A protein and the small-molecule ligand that binds it are described below.
Small molecule (SMILES): CC(=O)N[C@H]1[C@H]([C@H](O)[C@H](O)CO)O[C@@](OC[C@H]2O[C@@H](O)[C@H](O)[C@@H](O)[C@H]2O)(C(=O)O)C[C@@H]1O

Sequence of chain 1.B:
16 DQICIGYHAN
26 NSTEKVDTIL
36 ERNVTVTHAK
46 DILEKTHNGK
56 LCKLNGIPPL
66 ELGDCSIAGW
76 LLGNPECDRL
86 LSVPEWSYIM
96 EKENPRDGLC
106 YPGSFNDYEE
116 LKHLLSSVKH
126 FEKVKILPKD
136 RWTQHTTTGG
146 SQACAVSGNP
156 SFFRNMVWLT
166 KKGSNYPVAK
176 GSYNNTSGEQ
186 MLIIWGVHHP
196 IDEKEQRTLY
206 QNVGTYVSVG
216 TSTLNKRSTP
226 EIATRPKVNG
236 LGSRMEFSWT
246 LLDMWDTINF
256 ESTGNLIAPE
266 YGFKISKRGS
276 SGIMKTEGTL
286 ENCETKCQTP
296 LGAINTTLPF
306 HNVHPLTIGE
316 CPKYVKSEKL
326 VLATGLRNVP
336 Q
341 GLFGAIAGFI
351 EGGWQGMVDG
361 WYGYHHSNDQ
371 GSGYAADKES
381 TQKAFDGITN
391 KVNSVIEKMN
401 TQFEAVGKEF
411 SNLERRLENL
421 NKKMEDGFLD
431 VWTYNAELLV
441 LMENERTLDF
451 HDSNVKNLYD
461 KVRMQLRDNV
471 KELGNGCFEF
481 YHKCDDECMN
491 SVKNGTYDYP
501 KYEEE

Binding-site contacts:
Ligand atom O9 contacts residue GLU200 of chain 1.B at 3.0 Å (salt-bridge).
Ligand atom C4 contacts residue GLY145 of chain 1.B at 3.4 Å.
Ligand atom O4 contacts residue GLY145 of chain 1.B at 3.8 Å.
Ligand atom O8 contacts residue TRP163 of chain 1.B at 3.3 Å.
Ligand atom O9 contacts residue TRP163 of chain 1.B at 4.1 Å.
Ligand atom C9 contacts residue TYR106 of chain 1.B at 3.7 Å (hydrophobic).
Ligand atom C10 contacts residue GLY145 of chain 1.B at 3.9 Å.
Ligand atom C11 contacts residue TRP163 of chain 1.B at 4.0 Å (hydrophobic).
Ligand atom O4 contacts residue GLY235 of chain 1.B at 4.2 Å.
Ligand atom C9 contacts residue LEU204 of chain 1.B at 3.9 Å (hydrophobic).
Ligand atom O1A contacts residue LEU236 of chain 1.B at 3.5 Å.
Ligand atom C11 contacts residue LEU204 of chain 1.B at 4.1 Å (hydrophobic).
Ligand atom C7 contacts residue TRP163 of chain 1.B at 4.1 Å (hydrophobic).
Ligand atom O8 contacts residue LEU236 of chain 1.B at 3.9 Å.
Ligand atom C9 contacts residue HIS193 of chain 1.B at 4.0 Å.
Ligand atom N5 contacts residue GLY145 of chain 1.B at 2.9 Å (h-bond).
Ligand atom C9 contacts residue GLU200 of chain 1.B at 3.3 Å.
Ligand atom C1 contacts residue GLN147 of chain 1.B at 4.0 Å.
Ligand atom O3 contacts residue GLY235 of chain 1.B at 4.2 Å.
Ligand atom C8 contacts residue TYR106 of chain 1.B at 3.8 Å (hydrophobic).
Ligand atom O10 contacts residue LEU204 of chain 1.B at 3.3 Å.
Ligand atom C9 contacts residue TRP163 of chain 1.B at 4.0 Å (hydrophobic).
Ligand atom O9 contacts residue TYR106 of chain 1.B at 2.6 Å (h-bond).
Ligand atom C10 contacts residue LEU204 of chain 1.B at 4.1 Å (hydrophobic).
Ligand atom C5 contacts residue GLY145 of chain 1.B at 3.7 Å.
Ligand atom C1 contacts residue SER146 of chain 1.B at 3.4 Å.
Ligand atom O4 contacts residue LEU236 of chain 1.B at 3.5 Å.
Ligand atom O9 contacts residue HIS193 of chain 1.B at 3.0 Å (h-bond).
Ligand atom C11 contacts residue GLY145 of chain 1.B at 3.8 Å.
Ligand atom O9 contacts residue SER238 of chain 1.B at 3.0 Å (h-bond).
Ligand atom C8 contacts residue TRP163 of chain 1.B at 4.0 Å (hydrophobic).
Ligand atom O3 contacts residue LYS232 of chain 1.B at 3.1 Å (salt-bridge).
Ligand atom C8 contacts residue LEU236 of chain 1.B at 4.1 Å (hydrophobic).
Ligand atom O1B contacts residue SER146 of chain 1.B at 3.0 Å (h-bond).
Ligand atom C6 contacts residue GLY145 of chain 1.B at 4.2 Å.
Ligand atom O1B contacts residue GLN147 of chain 1.B at 2.8 Å (h-bond).
Ligand atom C11 contacts residue GLY144 of chain 1.B at 3.5 Å.
Ligand atom O1A contacts residue SER146 of chain 1.B at 3.1 Å (h-bond).
Ligand atom C4 contacts residue GLY235 of chain 1.B at 4.1 Å.
Ligand atom O8 contacts residue TYR106 of chain 1.B at 2.9 Å (h-bond).